This protein binds this small molecule.
Small molecule (SMILES): Cc1ncc(CNC=O)c(N)n1

Sequence of chain 1.A:
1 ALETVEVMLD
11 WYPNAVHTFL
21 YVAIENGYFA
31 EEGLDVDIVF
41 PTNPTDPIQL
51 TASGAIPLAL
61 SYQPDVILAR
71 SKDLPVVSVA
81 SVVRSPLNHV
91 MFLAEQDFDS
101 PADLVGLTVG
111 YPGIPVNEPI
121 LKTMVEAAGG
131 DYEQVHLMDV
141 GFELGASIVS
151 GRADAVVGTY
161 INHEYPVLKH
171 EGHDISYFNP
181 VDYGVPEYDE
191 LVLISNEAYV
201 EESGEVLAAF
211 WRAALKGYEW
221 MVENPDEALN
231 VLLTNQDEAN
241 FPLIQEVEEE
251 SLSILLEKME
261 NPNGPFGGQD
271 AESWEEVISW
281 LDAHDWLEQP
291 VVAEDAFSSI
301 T

Binding-site contacts:
Ligand atom C7 contacts residue ILE114 of chain 1.A at 3.8 Å (hydrophobic).
Ligand atom N4 contacts residue TYR62 of chain 1.A at 3.1 Å (h-bond).
Ligand atom C3 contacts residue GLU164 of chain 1.A at 3.5 Å.
Ligand atom C1 contacts residue ASP10 of chain 1.A at 3.6 Å.
Ligand atom N1 contacts residue ASP10 of chain 1.A at 3.6 Å (salt-bridge).
Ligand atom N4 contacts residue TYR160 of chain 1.A at 3.3 Å (h-bond).
Ligand atom C7 contacts residue TYR62 of chain 1.A at 3.8 Å (hydrophobic).
Ligand atom C3 contacts residue GLY158 of chain 1.A at 3.0 Å.
Ligand atom N3 contacts residue TYR160 of chain 1.A at 3.7 Å.
Ligand atom O1 contacts residue GLY158 of chain 1.A at 3.6 Å.
Ligand atom N4 contacts residue ILE114 of chain 1.A at 3.9 Å.
Ligand atom C5 contacts residue TRP11 of chain 1.A at 3.8 Å (hydrophobic).
Ligand atom C2 contacts residue GLU164 of chain 1.A at 3.5 Å.
Ligand atom C3 contacts residue LEU144 of chain 1.A at 3.9 Å (hydrophobic).
Ligand atom C3 contacts residue TRP11 of chain 1.A at 3.9 Å (hydrophobic).
Ligand atom N2 contacts residue GLY158 of chain 1.A at 3.8 Å.
Ligand atom N2 contacts residue TRP11 of chain 1.A at 3.8 Å.
Ligand atom O1 contacts residue ASN117 of chain 1.A at 3.1 Å (h-bond).
Ligand atom O1 contacts residue PRO112 of chain 1.A at 3.3 Å.
Ligand atom N3 contacts residue TRP11 of chain 1.A at 3.8 Å.
Ligand atom C1 contacts residue TRP11 of chain 1.A at 3.5 Å (hydrophobic).
Ligand atom C4 contacts residue GLY158 of chain 1.A at 3.7 Å.
Ligand atom N2 contacts residue GLU164 of chain 1.A at 2.6 Å (salt-bridge).
Ligand atom C5 contacts residue ASN14 of chain 1.A at 3.7 Å.
Ligand atom N3 contacts residue TYR62 of chain 1.A at 2.7 Å (h-bond).
Ligand atom C1 contacts residue TYR62 of chain 1.A at 3.9 Å (hydrophobic).
Ligand atom C6 contacts residue ILE114 of chain 1.A at 3.9 Å (hydrophobic).
Ligand atom C5 contacts residue GLU164 of chain 1.A at 3.6 Å.
Ligand atom C6 contacts residue TRP11 of chain 1.A at 3.5 Å (hydrophobic).
Ligand atom N1 contacts residue TRP11 of chain 1.A at 3.4 Å.
Ligand atom C2 contacts residue TYR160 of chain 1.A at 3.6 Å (hydrophobic).
Ligand atom N1 contacts residue TYR160 of chain 1.A at 3.5 Å.
Ligand atom N3 contacts residue ASP10 of chain 1.A at 2.6 Å (salt-bridge).
Ligand atom C4 contacts residue TRP11 of chain 1.A at 3.5 Å (hydrophobic).
Ligand atom C4 contacts residue TYR160 of chain 1.A at 3.9 Å (hydrophobic).
Ligand atom C1 contacts residue TYR160 of chain 1.A at 3.7 Å (hydrophobic).
Ligand atom C6 contacts residue TYR62 of chain 1.A at 3.5 Å (hydrophobic).
Ligand atom O1 contacts residue ILE114 of chain 1.A at 3.7 Å.
Ligand atom C2 contacts residue TRP11 of chain 1.A at 3.7 Å (hydrophobic).
Ligand atom C6 contacts residue GLY158 of chain 1.A at 3.8 Å.